Sequence of chain 1.D:
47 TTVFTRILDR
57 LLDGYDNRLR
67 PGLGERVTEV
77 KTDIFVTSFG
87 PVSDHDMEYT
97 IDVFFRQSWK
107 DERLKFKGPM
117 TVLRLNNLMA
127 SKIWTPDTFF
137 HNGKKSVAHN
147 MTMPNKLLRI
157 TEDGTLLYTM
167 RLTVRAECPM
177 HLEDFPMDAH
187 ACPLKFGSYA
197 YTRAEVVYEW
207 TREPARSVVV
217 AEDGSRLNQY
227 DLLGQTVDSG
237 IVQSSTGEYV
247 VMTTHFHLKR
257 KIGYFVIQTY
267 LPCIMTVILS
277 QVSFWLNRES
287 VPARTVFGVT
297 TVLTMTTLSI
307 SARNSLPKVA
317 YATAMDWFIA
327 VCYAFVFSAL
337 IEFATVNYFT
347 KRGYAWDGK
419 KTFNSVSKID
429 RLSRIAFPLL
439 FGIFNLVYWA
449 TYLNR

Binding-site contacts:
Ligand atom O42 contacts residue LYS347 of chain 1.D at 3.6 Å (salt-bridge).
Ligand atom O6 contacts residue SER423 of chain 1.D at 2.8 Å (h-bond).
Ligand atom O51 contacts residue SER423 of chain 1.D at 3.5 Å.
Ligand atom O3C contacts residue PHE345 of chain 1.D at 4.0 Å.
Ligand atom C2B contacts residue THR341 of chain 1.D at 4.0 Å.
Ligand atom O52 contacts residue LYS347 of chain 1.D at 4.0 Å.
Ligand atom C6 contacts residue ARG284 of chain 1.D at 4.0 Å.
Ligand atom C1C contacts residue ILE427 of chain 1.D at 3.7 Å (hydrophobic).
Ligand atom O6 contacts residue ARG284 of chain 1.D at 2.7 Å (salt-bridge).
Ligand atom O1 contacts residue PHE345 of chain 1.D at 3.9 Å.
Ligand atom C6A contacts residue LEU430 of chain 1.D at 3.8 Å (hydrophobic).
Ligand atom C1 contacts residue SER423 of chain 1.D at 4.0 Å.
Ligand atom O2C contacts residue ILE427 of chain 1.D at 3.3 Å.
Ligand atom O3C contacts residue ILE427 of chain 1.D at 4.0 Å.
Ligand atom O53 contacts residue ASN422 of chain 1.D at 3.2 Å (h-bond).
Ligand atom C3B contacts residue ILE427 of chain 1.D at 3.8 Å (hydrophobic).
Ligand atom C5A contacts residue ILE427 of chain 1.D at 3.8 Å (hydrophobic).
Ligand atom O11 contacts residue LYS426 of chain 1.D at 4.0 Å.
Ligand atom C3B contacts residue THR341 of chain 1.D at 3.9 Å.
Ligand atom O53 contacts residue ARG284 of chain 1.D at 3.9 Å.
Ligand atom O12 contacts residue LYS426 of chain 1.D at 3.2 Å (salt-bridge).
Ligand atom P5 contacts residue ARG348 of chain 1.D at 4.0 Å.
Ligand atom C4A contacts residue LEU430 of chain 1.D at 3.8 Å (hydrophobic).
Ligand atom O11 contacts residue SER425 of chain 1.D at 3.6 Å.
Ligand atom C1C contacts residue PHE345 of chain 1.D at 4.0 Å (hydrophobic).
Ligand atom C5 contacts residue SER423 of chain 1.D at 3.9 Å.
Ligand atom C6 contacts residue SER423 of chain 1.D at 3.7 Å.
Ligand atom C6 contacts residue PHE345 of chain 1.D at 3.9 Å (hydrophobic).
Ligand atom O12 contacts residue SER425 of chain 1.D at 3.7 Å.
Ligand atom C4B contacts residue THR341 of chain 1.D at 3.7 Å.
Ligand atom O52 contacts residue ARG348 of chain 1.D at 3.2 Å (salt-bridge).
Ligand atom O41 contacts residue LYS347 of chain 1.D at 4.0 Å.
Ligand atom C5B contacts residue ILE427 of chain 1.D at 4.0 Å (hydrophobic).
Ligand atom O53 contacts residue SER423 of chain 1.D at 3.4 Å (h-bond).
Ligand atom O6 contacts residue PHE345 of chain 1.D at 3.6 Å.
Ligand atom O53 contacts residue ARG348 of chain 1.D at 3.8 Å.
Ligand atom O11 contacts residue ILE427 of chain 1.D at 3.3 Å.
Ligand atom C3A contacts residue ILE427 of chain 1.D at 3.7 Å (hydrophobic).
Ligand atom C4A contacts residue ILE427 of chain 1.D at 3.8 Å (hydrophobic).
Ligand atom P5 contacts residue SER423 of chain 1.D at 4.0 Å.

This protein binds this small molecule.
Small molecule (SMILES): CCCCCCCC(=O)OC[C@H](COP(=O)(O)O[C@@H]1[C@H](O)[C@H](O)[C@@H](OP(=O)(O)O)[C@H](OP(=O)(O)O)[C@H]1O)OC(=O)CCCCCCC